Binding-site contacts:
Ligand atom C8 contacts residue ASP161 of chain 1.B at 3.8 Å.
Ligand atom C8 contacts residue TYR226 of chain 1.B at 3.8 Å (hydrophobic).
Ligand atom C6 contacts residue TYR226 of chain 1.B at 3.9 Å (hydrophobic).
Ligand atom C1 contacts residue TYR64 of chain 1.B at 3.6 Å (hydrophobic).
Ligand atom N1 contacts residue MTA1 of chain 1.G at 3.7 Å.
Ligand atom N3 contacts residue ASP161 of chain 1.B at 3.0 Å (salt-bridge).
Ligand atom C6 contacts residue ILE231 of chain 1.B at 3.2 Å (hydrophobic).
Ligand atom C3 contacts residue ASP158 of chain 1.B at 2.9 Å.
Ligand atom C5 contacts residue ILE231 of chain 1.B at 3.5 Å (hydrophobic).
Ligand atom C1 contacts residue GLN55 of chain 1.B at 3.3 Å.
Ligand atom N2 contacts residue TYR226 of chain 1.B at 3.8 Å.
Ligand atom N1 contacts residue HIS65 of chain 1.B at 2.9 Å (h-bond).
Ligand atom C4 contacts residue TYR226 of chain 1.B at 3.4 Å (hydrophobic).
Ligand atom N1 contacts residue ASP158 of chain 1.B at 2.6 Å (salt-bridge).
Ligand atom C1 contacts residue ASP158 of chain 1.B at 3.6 Å.
Ligand atom C2 contacts residue GLN55 of chain 1.B at 3.1 Å.
Ligand atom C7 contacts residue ASP161 of chain 1.B at 3.2 Å.
Ligand atom C8 contacts residue GLN55 of chain 1.B at 3.7 Å.
Ligand atom C8 contacts residue VAL53 of chain 1.B at 3.9 Å (hydrophobic).
Ligand atom N1 contacts residue ASP89 of chain 1.B at 2.6 Å (salt-bridge).
Ligand atom C1 contacts residue TYR226 of chain 1.B at 3.2 Å (hydrophobic).
Ligand atom C3 contacts residue SER159 of chain 1.B at 3.6 Å.
Ligand atom C2 contacts residue MTA1 of chain 1.G at 3.6 Å.
Ligand atom N2 contacts residue SER159 of chain 1.B at 3.2 Å (h-bond).
Ligand atom N2 contacts residue TYR64 of chain 1.B at 3.4 Å (h-bond).
Ligand atom C9 contacts residue GLN55 of chain 1.B at 3.2 Å.
Ligand atom N3 contacts residue VAL53 of chain 1.B at 3.8 Å.
Ligand atom C3 contacts residue GLN55 of chain 1.B at 3.4 Å.
Ligand atom C1 contacts residue ASP89 of chain 1.B at 3.6 Å.
Ligand atom C2 contacts residue TYR226 of chain 1.B at 3.4 Å (hydrophobic).
Ligand atom C3 contacts residue MTA1 of chain 1.G at 3.4 Å.
Ligand atom C9 contacts residue SER159 of chain 1.B at 3.9 Å.
Ligand atom C5 contacts residue GLN191 of chain 1.B at 3.8 Å.
Ligand atom C4 contacts residue SER159 of chain 1.B at 3.9 Å.
Ligand atom C1 contacts residue HIS65 of chain 1.B at 3.5 Å.
Ligand atom C5 contacts residue TYR226 of chain 1.B at 3.9 Å (hydrophobic).
Ligand atom C2 contacts residue ASP158 of chain 1.B at 3.8 Å.
Ligand atom C8 contacts residue ILE54 of chain 1.B at 3.2 Å (hydrophobic).
Ligand atom N1 contacts residue TYR64 of chain 1.B at 3.9 Å.
Ligand atom N2 contacts residue ASP158 of chain 1.B at 3.1 Å (salt-bridge).

The small molecule below binds the protein below.
Small molecule (SMILES): NCCCNC1CCC(N)CC1

Sequence of chain 1.B:
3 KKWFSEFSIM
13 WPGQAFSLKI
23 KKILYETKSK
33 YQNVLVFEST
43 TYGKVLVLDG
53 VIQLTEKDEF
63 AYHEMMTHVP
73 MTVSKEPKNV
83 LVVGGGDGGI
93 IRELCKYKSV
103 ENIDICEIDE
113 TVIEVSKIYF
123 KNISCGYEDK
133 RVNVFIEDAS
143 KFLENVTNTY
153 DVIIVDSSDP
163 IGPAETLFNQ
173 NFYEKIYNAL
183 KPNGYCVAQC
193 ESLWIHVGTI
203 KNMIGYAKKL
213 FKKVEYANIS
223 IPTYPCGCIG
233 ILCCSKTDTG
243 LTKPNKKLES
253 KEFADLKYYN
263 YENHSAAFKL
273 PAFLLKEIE